Sequence of chain 1.A:
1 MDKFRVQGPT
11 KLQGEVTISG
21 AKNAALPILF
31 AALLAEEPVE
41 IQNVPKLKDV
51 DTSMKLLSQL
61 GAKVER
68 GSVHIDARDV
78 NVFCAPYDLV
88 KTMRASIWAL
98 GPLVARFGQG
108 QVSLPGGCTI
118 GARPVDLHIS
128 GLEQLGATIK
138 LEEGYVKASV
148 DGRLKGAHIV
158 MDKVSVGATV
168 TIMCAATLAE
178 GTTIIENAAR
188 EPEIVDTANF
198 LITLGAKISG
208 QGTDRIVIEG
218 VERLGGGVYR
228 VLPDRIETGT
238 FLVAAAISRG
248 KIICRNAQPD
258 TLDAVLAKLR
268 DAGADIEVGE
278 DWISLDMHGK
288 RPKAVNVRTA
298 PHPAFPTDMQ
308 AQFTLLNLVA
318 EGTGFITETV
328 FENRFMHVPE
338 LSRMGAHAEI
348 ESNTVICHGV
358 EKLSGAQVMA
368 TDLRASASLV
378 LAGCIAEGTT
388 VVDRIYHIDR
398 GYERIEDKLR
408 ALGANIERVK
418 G

The small molecule below binds the protein below.
Small molecule (SMILES): CC(=O)N[C@@H]1[C@@H](O[C@](C)(C(=O)O)[C@@H](O)CO)[C@H](O)[C@@H](CO)O[C@@H]1O

Binding-site contacts:
Ligand atom CBO contacts residue ARG371 of chain 1.A at 3.6 Å.
Ligand atom CBO contacts residue ASP305 of chain 1.A at 3.5 Å.
Ligand atom CBR contacts residue ASP305 of chain 1.A at 3.3 Å.
Ligand atom CBU contacts residue ARG120 of chain 1.A at 3.4 Å.
Ligand atom OBP contacts residue ASN23 of chain 1.A at 3.4 Å (h-bond).
Ligand atom O4 contacts residue THR304 of chain 1.A at 3.4 Å.
Ligand atom O4 contacts residue ASP305 of chain 1.A at 2.3 Å (salt-bridge).
Ligand atom C1 contacts residue UDP1 of chain 1.E at 1.4 Å.
Ligand atom N2 contacts residue ASN23 of chain 1.A at 3.8 Å.
Ligand atom C5 contacts residue UDP1 of chain 1.E at 2.7 Å.
Ligand atom O3 contacts residue ASP305 of chain 1.A at 3.5 Å (salt-bridge).
Ligand atom OBP contacts residue ARG371 of chain 1.A at 2.8 Å (salt-bridge).
Ligand atom C4 contacts residue UDP1 of chain 1.E at 3.4 Å.
Ligand atom C2 contacts residue UDP1 of chain 1.E at 2.4 Å.
Ligand atom C7 contacts residue UDP1 of chain 1.E at 3.8 Å.
Ligand atom C8 contacts residue TRP95 of chain 1.A at 3.8 Å (hydrophobic).
Ligand atom OBQ contacts residue ASP305 of chain 1.A at 3.2 Å (salt-bridge).
Ligand atom C6 contacts residue UDP1 of chain 1.E at 3.7 Å.
Ligand atom O4 contacts residue PHE328 of chain 1.A at 3.4 Å.
Ligand atom CBR contacts residue ARG331 of chain 1.A at 3.5 Å.
Ligand atom OBP contacts residue LEU370 of chain 1.A at 3.9 Å.
Ligand atom C7 contacts residue ASN23 of chain 1.A at 3.3 Å.
Ligand atom CBN contacts residue ASP305 of chain 1.A at 3.7 Å.
Ligand atom O7 contacts residue ASN23 of chain 1.A at 3.5 Å.
Ligand atom C8 contacts residue ASN23 of chain 1.A at 3.4 Å.
Ligand atom N2 contacts residue UDP1 of chain 1.E at 2.9 Å (h-bond).
Ligand atom C2 contacts residue ASN23 of chain 1.A at 3.6 Å.
Ligand atom C4 contacts residue ASP305 of chain 1.A at 3.3 Å.
Ligand atom C3 contacts residue UDP1 of chain 1.E at 2.8 Å.
Ligand atom O7 contacts residue TRP95 of chain 1.A at 3.4 Å.
Ligand atom OBQ contacts residue ARG331 of chain 1.A at 2.9 Å (salt-bridge).
Ligand atom OBQ contacts residue ARG371 of chain 1.A at 3.0 Å (salt-bridge).
Ligand atom O5 contacts residue UDP1 of chain 1.E at 2.3 Å (h-bond).
Ligand atom O6 contacts residue THR304 of chain 1.A at 3.8 Å.
Ligand atom CBS contacts residue LYS22 of chain 1.A at 3.4 Å.
Ligand atom O3 contacts residue ASN23 of chain 1.A at 3.1 Å (h-bond).
Ligand atom OBP contacts residue LYS22 of chain 1.A at 3.2 Å (salt-bridge).
Ligand atom O4 contacts residue ARG331 of chain 1.A at 3.8 Å.
Ligand atom O5 contacts residue VAL163 of chain 1.A at 3.7 Å.
Ligand atom OBV contacts residue ARG120 of chain 1.A at 2.7 Å (salt-bridge).